A small-molecule ligand and the protein it binds are described below.
Small molecule (SMILES): C[C@@H]1Nc2ccc(Cl)cc2[C@@](C#CC2CC2)(C(F)(F)F)O1

Binding-site contacts:
Ligand atom CAL contacts residue GLU282 of chain 1.C at 3.6 Å.
Ligand atom CAI contacts residue SER275 of chain 1.C at 3.9 Å.
Ligand atom NAM contacts residue ALA279 of chain 1.C at 3.5 Å.
Ligand atom FAC contacts residue ILE82 of chain 1.C at 3.0 Å.
Ligand atom FAD contacts residue VAL348 of chain 1.C at 3.7 Å.
Ligand atom CAL contacts residue THR283 of chain 1.C at 3.6 Å.
Ligand atom CAP contacts residue ILE95 of chain 1.C at 3.3 Å (hydrophobic).
Ligand atom CAP contacts residue ALA279 of chain 1.C at 4.0 Å (hydrophobic).
Ligand atom FAD contacts residue ILE82 of chain 1.C at 3.1 Å.
Ligand atom CAA contacts residue VAL348 of chain 1.C at 3.9 Å (hydrophobic).
Ligand atom CAK contacts residue PHE187 of chain 1.C at 2.4 Å (hydrophobic).
Ligand atom OAN contacts residue LEU344 of chain 1.C at 4.1 Å.
Ligand atom CAA contacts residue HEM1 of chain 1.M at 3.1 Å.
Ligand atom CAO contacts residue ILE95 of chain 1.C at 4.2 Å (hydrophobic).
Ligand atom CAT contacts residue ILE82 of chain 1.C at 3.5 Å (hydrophobic).
Ligand atom FAC contacts residue PHE96 of chain 1.C at 3.5 Å.
Ligand atom CAI contacts residue ILE95 of chain 1.C at 2.4 Å (hydrophobic).
Ligand atom CAL contacts residue PHE187 of chain 1.C at 3.9 Å (hydrophobic).
Ligand atom CAA contacts residue LEU344 of chain 1.C at 3.5 Å (hydrophobic).
Ligand atom CAS contacts residue PHE187 of chain 1.C at 3.2 Å (hydrophobic).
Ligand atom CAF contacts residue LEU344 of chain 1.C at 4.1 Å (hydrophobic).
Ligand atom CAL contacts residue PHE278 of chain 1.C at 3.7 Å (hydrophobic).
Ligand atom CAK contacts residue PHE278 of chain 1.C at 3.5 Å (hydrophobic).
Ligand atom CAF contacts residue PHE187 of chain 1.C at 4.1 Å (hydrophobic).
Ligand atom CAI contacts residue ALA279 of chain 1.C at 3.7 Å (hydrophobic).
Ligand atom CAH contacts residue PHE278 of chain 1.C at 4.1 Å (hydrophobic).
Ligand atom CAR contacts residue VAL348 of chain 1.C at 4.0 Å (hydrophobic).
Ligand atom FAB contacts residue ILE82 of chain 1.C at 3.9 Å.
Ligand atom CAS contacts residue LEU344 of chain 1.C at 4.0 Å (hydrophobic).
Ligand atom CAO contacts residue PHE96 of chain 1.C at 4.3 Å (hydrophobic).
Ligand atom CAH contacts residue SER275 of chain 1.C at 4.1 Å.
Ligand atom OAN contacts residue VAL348 of chain 1.C at 3.7 Å.
Ligand atom FAD contacts residue VAL458 of chain 1.C at 3.6 Å.
Ligand atom CAK contacts residue GLU282 of chain 1.C at 4.1 Å.
Ligand atom CAO contacts residue PHE278 of chain 1.C at 4.2 Å (hydrophobic).
Ligand atom FAB contacts residue VAL458 of chain 1.C at 4.0 Å.
Ligand atom CL contacts residue PHE89 of chain 1.C at 3.3 Å.
Ligand atom CAH contacts residue ILE95 of chain 1.C at 3.0 Å (hydrophobic).
Ligand atom CL contacts residue PHE96 of chain 1.C at 4.3 Å.
Ligand atom NAM contacts residue ILE95 of chain 1.C at 3.6 Å.

Sequence of chain 1.C:
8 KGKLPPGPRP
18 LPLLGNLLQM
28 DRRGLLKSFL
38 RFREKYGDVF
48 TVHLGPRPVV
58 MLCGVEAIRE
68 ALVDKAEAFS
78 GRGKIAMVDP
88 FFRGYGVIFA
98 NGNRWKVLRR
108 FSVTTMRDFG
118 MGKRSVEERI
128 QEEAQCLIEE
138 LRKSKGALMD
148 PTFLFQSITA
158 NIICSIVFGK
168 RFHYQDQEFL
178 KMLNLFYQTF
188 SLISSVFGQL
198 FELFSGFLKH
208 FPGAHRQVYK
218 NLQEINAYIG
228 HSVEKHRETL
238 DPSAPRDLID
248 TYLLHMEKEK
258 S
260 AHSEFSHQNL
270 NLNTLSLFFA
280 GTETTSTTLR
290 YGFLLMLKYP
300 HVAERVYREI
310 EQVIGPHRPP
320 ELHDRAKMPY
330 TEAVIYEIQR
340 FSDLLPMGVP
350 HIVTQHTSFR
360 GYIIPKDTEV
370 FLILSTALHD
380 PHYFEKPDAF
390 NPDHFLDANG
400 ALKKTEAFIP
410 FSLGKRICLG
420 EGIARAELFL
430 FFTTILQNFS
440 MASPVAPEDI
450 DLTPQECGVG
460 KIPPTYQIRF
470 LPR